A protein and the small-molecule ligand that binds it are described below.
Small molecule (SMILES): Nc1ncnc2c1ncn2[C@H]1C[C@H](O)[C@@H](COP(=O)(O)O)O1

Sequence of chain 1.DA:
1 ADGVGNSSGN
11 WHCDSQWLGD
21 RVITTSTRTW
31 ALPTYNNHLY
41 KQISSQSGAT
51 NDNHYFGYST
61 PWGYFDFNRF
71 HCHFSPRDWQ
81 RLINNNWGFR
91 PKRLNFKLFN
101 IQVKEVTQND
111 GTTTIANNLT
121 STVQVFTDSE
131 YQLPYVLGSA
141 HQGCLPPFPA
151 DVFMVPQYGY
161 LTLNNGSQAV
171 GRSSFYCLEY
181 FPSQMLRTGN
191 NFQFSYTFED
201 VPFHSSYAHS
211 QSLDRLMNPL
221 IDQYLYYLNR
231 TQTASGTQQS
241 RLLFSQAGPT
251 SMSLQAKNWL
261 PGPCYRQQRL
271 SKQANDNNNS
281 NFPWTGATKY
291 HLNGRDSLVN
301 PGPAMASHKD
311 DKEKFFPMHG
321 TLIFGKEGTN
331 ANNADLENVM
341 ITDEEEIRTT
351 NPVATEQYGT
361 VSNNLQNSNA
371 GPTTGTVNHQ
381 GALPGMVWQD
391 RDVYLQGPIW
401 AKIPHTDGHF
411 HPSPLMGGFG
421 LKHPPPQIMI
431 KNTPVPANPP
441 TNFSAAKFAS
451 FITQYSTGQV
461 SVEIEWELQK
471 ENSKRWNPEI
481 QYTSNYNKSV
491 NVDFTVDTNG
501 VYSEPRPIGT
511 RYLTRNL

Binding-site contacts:
Ligand atom O3' contacts residue HIS409 of chain 1.DA at 4.4 Å.
Ligand atom O1P contacts residue PRO202 of chain 1.T at 4.1 Å.
Ligand atom C6 contacts residue VAL201 of chain 1.T at 4.5 Å (hydrophobic).
Ligand atom C5 contacts residue PRO412 of chain 1.T at 4.1 Å (hydrophobic).
Ligand atom N7 contacts residue HIS411 of chain 1.T at 3.7 Å.
Ligand atom N9 contacts residue PRO412 of chain 1.T at 4.4 Å.
Ligand atom C8 contacts residue PRO202 of chain 1.T at 4.4 Å (hydrophobic).
Ligand atom C5 contacts residue PRO202 of chain 1.T at 3.9 Å (hydrophobic).
Ligand atom N1 contacts residue VAL201 of chain 1.T at 4.0 Å.
Ligand atom C2' contacts residue HIS411 of chain 1.T at 4.3 Å.
Ligand atom N6 contacts residue GLY420 of chain 1.T at 3.6 Å.
Ligand atom C2 contacts residue PRO412 of chain 1.T at 4.2 Å (hydrophobic).
Ligand atom C4 contacts residue PRO202 of chain 1.T at 4.0 Å (hydrophobic).
Ligand atom C6 contacts residue SER413 of chain 1.T at 4.4 Å.
Ligand atom O3P contacts residue PRO202 of chain 1.T at 4.1 Å.
Ligand atom C6 contacts residue PRO202 of chain 1.T at 4.0 Å (hydrophobic).
Ligand atom C4 contacts residue PRO412 of chain 1.T at 4.1 Å (hydrophobic).
Ligand atom C6 contacts residue GLY420 of chain 1.T at 4.3 Å.
Ligand atom C2 contacts residue PRO202 of chain 1.T at 4.0 Å (hydrophobic).
Ligand atom N1 contacts residue GLY420 of chain 1.T at 3.2 Å (h-bond).
Ligand atom N6 contacts residue PRO412 of chain 1.T at 3.6 Å.
Ligand atom C5' contacts residue PRO202 of chain 1.T at 4.2 Å (hydrophobic).
Ligand atom O4' contacts residue PRO202 of chain 1.T at 4.4 Å.
Ligand atom P contacts residue PRO202 of chain 1.T at 4.4 Å.
Ligand atom C8 contacts residue HIS411 of chain 1.T at 3.4 Å.
Ligand atom O5' contacts residue PRO202 of chain 1.T at 4.1 Å.
Ligand atom N1 contacts residue PRO202 of chain 1.T at 4.0 Å.
Ligand atom N1 contacts residue PRO412 of chain 1.T at 3.7 Å.
Ligand atom N3 contacts residue PRO412 of chain 1.T at 4.0 Å.
Ligand atom N6 contacts residue SER413 of chain 1.T at 3.6 Å.
Ligand atom N7 contacts residue SER413 of chain 1.T at 4.3 Å.
Ligand atom N3 contacts residue PRO202 of chain 1.T at 4.2 Å.
Ligand atom C2 contacts residue GLY420 of chain 1.T at 3.8 Å.
Ligand atom N9 contacts residue HIS411 of chain 1.T at 4.5 Å.
Ligand atom N9 contacts residue PRO202 of chain 1.T at 4.3 Å.
Ligand atom N7 contacts residue PRO202 of chain 1.T at 4.2 Å.
Ligand atom C6 contacts residue PRO412 of chain 1.T at 3.6 Å (hydrophobic).
Ligand atom N6 contacts residue VAL201 of chain 1.T at 4.5 Å.

Sequence of chain 1.T:
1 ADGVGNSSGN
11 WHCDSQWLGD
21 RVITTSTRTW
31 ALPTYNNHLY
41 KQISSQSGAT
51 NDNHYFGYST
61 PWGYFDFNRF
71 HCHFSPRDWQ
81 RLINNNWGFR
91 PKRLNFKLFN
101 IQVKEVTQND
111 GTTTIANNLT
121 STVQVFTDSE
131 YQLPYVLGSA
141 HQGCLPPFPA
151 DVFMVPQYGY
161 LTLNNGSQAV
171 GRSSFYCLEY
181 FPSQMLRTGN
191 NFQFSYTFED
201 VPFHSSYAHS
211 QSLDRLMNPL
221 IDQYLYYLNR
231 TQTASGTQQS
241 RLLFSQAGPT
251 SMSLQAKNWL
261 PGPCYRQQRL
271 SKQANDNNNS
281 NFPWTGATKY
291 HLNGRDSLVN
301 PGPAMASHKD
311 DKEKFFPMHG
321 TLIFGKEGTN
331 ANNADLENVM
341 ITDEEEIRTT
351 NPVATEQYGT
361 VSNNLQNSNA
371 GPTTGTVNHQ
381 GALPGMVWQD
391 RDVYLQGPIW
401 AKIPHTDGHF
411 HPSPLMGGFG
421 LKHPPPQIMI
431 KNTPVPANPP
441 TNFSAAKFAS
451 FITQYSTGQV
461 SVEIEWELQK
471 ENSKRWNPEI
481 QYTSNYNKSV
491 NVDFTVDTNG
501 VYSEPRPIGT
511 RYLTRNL